Sequence of chain 1.D:
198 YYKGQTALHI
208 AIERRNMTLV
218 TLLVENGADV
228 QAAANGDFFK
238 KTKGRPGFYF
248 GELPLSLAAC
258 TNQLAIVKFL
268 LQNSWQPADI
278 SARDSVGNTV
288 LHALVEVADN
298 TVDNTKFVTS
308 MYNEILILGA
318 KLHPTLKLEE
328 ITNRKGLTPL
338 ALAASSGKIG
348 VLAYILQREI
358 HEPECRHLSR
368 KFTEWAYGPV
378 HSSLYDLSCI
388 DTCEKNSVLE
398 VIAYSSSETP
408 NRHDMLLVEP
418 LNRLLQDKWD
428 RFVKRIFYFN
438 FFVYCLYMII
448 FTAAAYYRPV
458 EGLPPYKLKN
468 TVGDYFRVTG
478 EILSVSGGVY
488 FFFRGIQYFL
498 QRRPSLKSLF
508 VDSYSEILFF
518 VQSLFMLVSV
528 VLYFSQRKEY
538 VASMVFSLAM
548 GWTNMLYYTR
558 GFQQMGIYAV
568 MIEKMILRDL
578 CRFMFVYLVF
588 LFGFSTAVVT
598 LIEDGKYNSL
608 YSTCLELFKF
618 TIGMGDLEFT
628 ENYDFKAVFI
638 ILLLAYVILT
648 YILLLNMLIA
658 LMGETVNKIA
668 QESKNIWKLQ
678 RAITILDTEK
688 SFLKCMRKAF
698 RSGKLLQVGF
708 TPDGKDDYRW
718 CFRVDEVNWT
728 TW

Sequence of chain 1.B:
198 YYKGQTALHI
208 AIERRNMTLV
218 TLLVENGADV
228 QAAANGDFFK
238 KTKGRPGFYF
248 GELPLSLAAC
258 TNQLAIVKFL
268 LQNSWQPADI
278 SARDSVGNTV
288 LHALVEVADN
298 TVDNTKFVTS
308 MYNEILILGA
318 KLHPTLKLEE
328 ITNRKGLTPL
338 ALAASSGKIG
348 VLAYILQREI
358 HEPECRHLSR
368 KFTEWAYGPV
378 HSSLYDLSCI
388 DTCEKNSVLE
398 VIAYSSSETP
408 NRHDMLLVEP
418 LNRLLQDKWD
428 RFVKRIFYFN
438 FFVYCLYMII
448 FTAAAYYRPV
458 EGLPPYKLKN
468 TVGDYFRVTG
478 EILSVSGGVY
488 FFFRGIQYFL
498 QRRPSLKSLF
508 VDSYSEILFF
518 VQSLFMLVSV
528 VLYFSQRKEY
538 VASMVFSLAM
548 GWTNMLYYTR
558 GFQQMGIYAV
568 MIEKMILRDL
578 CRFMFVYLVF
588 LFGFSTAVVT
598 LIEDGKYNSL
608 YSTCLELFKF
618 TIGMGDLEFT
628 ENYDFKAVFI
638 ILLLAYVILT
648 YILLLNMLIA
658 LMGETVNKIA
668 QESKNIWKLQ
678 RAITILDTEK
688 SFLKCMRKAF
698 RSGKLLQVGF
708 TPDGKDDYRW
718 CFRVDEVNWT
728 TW

Binding-site contacts:
Ligand atom OAE contacts residue ILE573 of chain 1.B at 4.1 Å.
Ligand atom CAI contacts residue THR550 of chain 1.B at 3.5 Å.
Ligand atom PAC contacts residue LEU515 of chain 1.B at 4.0 Å.
Ligand atom OAY contacts residue LEU553 of chain 1.B at 3.0 Å.
Ligand atom CAM contacts residue LEU515 of chain 1.B at 4.1 Å (hydrophobic).
Ligand atom OAB contacts residue TYR554 of chain 1.B at 2.8 Å (h-bond).
Ligand atom CAG contacts residue TYR511 of chain 1.B at 3.6 Å (hydrophobic).
Ligand atom OAF contacts residue TYR511 of chain 1.B at 3.7 Å.
Ligand atom CAK contacts residue TYR511 of chain 1.B at 3.6 Å (hydrophobic).
Ligand atom OAD contacts residue SER512 of chain 1.B at 2.9 Å (h-bond).
Ligand atom CAP contacts residue LEU646 of chain 1.D at 4.0 Å (hydrophobic).
Ligand atom CAT contacts residue PHE543 of chain 1.B at 3.3 Å (hydrophobic).
Ligand atom OAF contacts residue LEU515 of chain 1.B at 4.1 Å.
Ligand atom OAY contacts residue THR550 of chain 1.B at 3.5 Å (h-bond).
Ligand atom OAJ contacts residue LEU515 of chain 1.B at 4.2 Å.
Ligand atom CAO contacts residue THR550 of chain 1.B at 3.8 Å.
Ligand atom CAP contacts residue PHE591 of chain 1.D at 4.0 Å (hydrophobic).
Ligand atom OAB contacts residue ASN551 of chain 1.B at 3.7 Å.
Ligand atom OAD contacts residue TYR554 of chain 1.B at 4.1 Å.
Ligand atom CAS contacts residue PHE543 of chain 1.B at 3.6 Å (hydrophobic).
Ligand atom CAR contacts residue ALA642 of chain 1.D at 4.2 Å (hydrophobic).
Ligand atom OAB contacts residue LEU553 of chain 1.B at 3.5 Å.
Ligand atom CAP contacts residue THR550 of chain 1.B at 4.2 Å.
Ligand atom OAA contacts residue ASN551 of chain 1.B at 2.5 Å (h-bond).
Ligand atom CAM contacts residue TYR511 of chain 1.B at 4.2 Å (hydrophobic).
Ligand atom OAA contacts residue LEU515 of chain 1.B at 3.3 Å.
Ligand atom OAE contacts residue TYR511 of chain 1.B at 3.1 Å (h-bond).
Ligand atom OAA contacts residue SER512 of chain 1.B at 4.2 Å.
Ligand atom CAR contacts residue PHE591 of chain 1.D at 4.2 Å (hydrophobic).
Ligand atom PAC contacts residue SER512 of chain 1.B at 4.1 Å.
Ligand atom PAC contacts residue ASN551 of chain 1.B at 3.9 Å.
Ligand atom OAD contacts residue LEU515 of chain 1.B at 4.2 Å.
Ligand atom CAL contacts residue TYR511 of chain 1.B at 4.1 Å (hydrophobic).
Ligand atom CAH contacts residue THR550 of chain 1.B at 3.4 Å.
Ligand atom CAG contacts residue LEU515 of chain 1.B at 3.7 Å (hydrophobic).
Ligand atom CAH contacts residue LEU553 of chain 1.B at 4.2 Å (hydrophobic).
Ligand atom CAS contacts residue MET547 of chain 1.B at 4.1 Å (hydrophobic).
Ligand atom CAL contacts residue LEU646 of chain 1.D at 4.0 Å (hydrophobic).
Ligand atom CAI contacts residue PHE587 of chain 1.D at 4.2 Å (hydrophobic).
Ligand atom CAQ contacts residue MET547 of chain 1.B at 4.2 Å (hydrophobic).

This small molecule binds to this protein.
Small molecule (SMILES): CCCCCCCCCCCCCC(=O)OC[C@@H](O)COP(=O)(O)O